Sequence of chain 1.A:
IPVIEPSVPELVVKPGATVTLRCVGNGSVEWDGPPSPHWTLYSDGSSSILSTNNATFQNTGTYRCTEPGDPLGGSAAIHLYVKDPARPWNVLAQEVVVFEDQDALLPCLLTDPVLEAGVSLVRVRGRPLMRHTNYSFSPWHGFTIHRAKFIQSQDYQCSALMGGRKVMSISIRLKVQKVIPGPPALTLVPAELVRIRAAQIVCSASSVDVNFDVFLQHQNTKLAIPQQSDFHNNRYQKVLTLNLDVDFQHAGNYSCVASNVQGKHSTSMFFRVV

A small-molecule ligand and the protein it binds are described below.
Small molecule (SMILES): CC(=O)N[C@H]1CO[C@H](CO)[C@@H](O[C@@H]2O[C@H](CO)[C@H](O)[C@H](O)[C@H]2O)[C@@H]1O

Binding-site contacts:
Ligand atom C2 contacts residue ASN134 of chain 1.A at 2.3 Å.
Ligand atom C4 contacts residue ASN134 of chain 1.A at 4.1 Å.
Ligand atom C3 contacts residue SIA1 of chain 1.J at 2.8 Å.
Ligand atom O2 contacts residue SIA1 of chain 1.J at 4.3 Å.
Ligand atom C7 contacts residue ASN134 of chain 1.A at 3.6 Å.
Ligand atom C5 contacts residue SIA1 of chain 1.J at 4.3 Å.
Ligand atom O4 contacts residue SIA1 of chain 1.J at 1.9 Å (h-bond).
Ligand atom C1 contacts residue ASN134 of chain 1.A at 1.4 Å.
Ligand atom C3 contacts residue ASN134 of chain 1.A at 3.7 Å.
Ligand atom O7 contacts residue ASN134 of chain 1.A at 4.0 Å.
Ligand atom C4 contacts residue SIA1 of chain 1.J at 3.0 Å.
Ligand atom C5 contacts residue ASN134 of chain 1.A at 3.5 Å.
Ligand atom O3 contacts residue SIA1 of chain 1.J at 1.6 Å.
Ligand atom N2 contacts residue ASN134 of chain 1.A at 2.8 Å (h-bond).
Ligand atom O5 contacts residue ASN134 of chain 1.A at 2.2 Å (h-bond).
Ligand atom O5 contacts residue HIS146 of chain 1.A at 4.0 Å.
Ligand atom C2 contacts residue SIA1 of chain 1.J at 3.8 Å.